Sequence of chain 1.Q:
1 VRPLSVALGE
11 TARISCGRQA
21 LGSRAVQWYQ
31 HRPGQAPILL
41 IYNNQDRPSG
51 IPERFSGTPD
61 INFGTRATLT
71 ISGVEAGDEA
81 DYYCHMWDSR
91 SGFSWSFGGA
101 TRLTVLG

The protein below binds the small molecule below.
Small molecule (SMILES): OC[C@H]1O[C@H](O)[C@@H](O)[C@@H](O)[C@@H]1O

Sequence of chain 1.N:
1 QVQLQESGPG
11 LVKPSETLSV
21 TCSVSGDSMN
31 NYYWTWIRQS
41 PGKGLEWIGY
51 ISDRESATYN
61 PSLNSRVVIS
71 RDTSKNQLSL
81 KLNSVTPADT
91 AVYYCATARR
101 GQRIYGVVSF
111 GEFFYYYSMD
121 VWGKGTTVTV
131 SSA

Binding-site contacts:
Ligand atom C5 contacts residue MAN6 of chain 1.FA at 2.0 Å.
Ligand atom O2 contacts residue GLN45 of chain 1.Q at 3.0 Å (h-bond).
Ligand atom C2 contacts residue MAN6 of chain 1.FA at 1.8 Å.
Ligand atom O4 contacts residue ASN43 of chain 1.Q at 3.5 Å (h-bond).
Ligand atom C3 contacts residue ARG103 of chain 1.N at 4.0 Å.
Ligand atom C3 contacts residue MAN6 of chain 1.FA at 2.1 Å.
Ligand atom C5 contacts residue GLN45 of chain 1.Q at 4.3 Å.
Ligand atom C1 contacts residue GLN45 of chain 1.Q at 3.8 Å.
Ligand atom O2 contacts residue ASP60 of chain 1.Q at 3.8 Å.
Ligand atom O2 contacts residue MAN6 of chain 1.FA at 3.0 Å (h-bond).
Ligand atom O6 contacts residue MAN6 of chain 1.FA at 4.3 Å.
Ligand atom C2 contacts residue ARG103 of chain 1.N at 4.1 Å.
Ligand atom O4 contacts residue MAN6 of chain 1.FA at 3.6 Å (h-bond).
Ligand atom O2 contacts residue ASN44 of chain 1.Q at 3.5 Å (h-bond).
Ligand atom C4 contacts residue MAN6 of chain 1.FA at 2.5 Å.
Ligand atom C1 contacts residue ASP60 of chain 1.Q at 3.8 Å.
Ligand atom O3 contacts residue MAN6 of chain 1.FA at 3.5 Å (h-bond).
Ligand atom O3 contacts residue ASN44 of chain 1.Q at 4.1 Å.
Ligand atom O5 contacts residue MAN6 of chain 1.FA at 1.6 Å (h-bond).
Ligand atom O6 contacts residue MAN4 of chain 1.FA at 4.0 Å.
Ligand atom C6 contacts residue MAN6 of chain 1.FA at 3.4 Å.
Ligand atom C4 contacts residue ASN43 of chain 1.Q at 4.1 Å.
Ligand atom C2 contacts residue GLN45 of chain 1.Q at 3.9 Å.
Ligand atom O5 contacts residue GLN45 of chain 1.Q at 3.4 Å (h-bond).
Ligand atom C4 contacts residue GLN45 of chain 1.Q at 4.3 Å.
Ligand atom O3 contacts residue ARG103 of chain 1.N at 3.5 Å (salt-bridge).
Ligand atom C2 contacts residue ASP60 of chain 1.Q at 3.9 Å.
Ligand atom C6 contacts residue GLN45 of chain 1.Q at 4.2 Å.
Ligand atom O2 contacts residue ASN43 of chain 1.Q at 4.5 Å.
Ligand atom O3 contacts residue ASN43 of chain 1.Q at 3.8 Å.
Ligand atom C1 contacts residue MAN6 of chain 1.FA at 1.1 Å.